Sequence of chain 1.A:
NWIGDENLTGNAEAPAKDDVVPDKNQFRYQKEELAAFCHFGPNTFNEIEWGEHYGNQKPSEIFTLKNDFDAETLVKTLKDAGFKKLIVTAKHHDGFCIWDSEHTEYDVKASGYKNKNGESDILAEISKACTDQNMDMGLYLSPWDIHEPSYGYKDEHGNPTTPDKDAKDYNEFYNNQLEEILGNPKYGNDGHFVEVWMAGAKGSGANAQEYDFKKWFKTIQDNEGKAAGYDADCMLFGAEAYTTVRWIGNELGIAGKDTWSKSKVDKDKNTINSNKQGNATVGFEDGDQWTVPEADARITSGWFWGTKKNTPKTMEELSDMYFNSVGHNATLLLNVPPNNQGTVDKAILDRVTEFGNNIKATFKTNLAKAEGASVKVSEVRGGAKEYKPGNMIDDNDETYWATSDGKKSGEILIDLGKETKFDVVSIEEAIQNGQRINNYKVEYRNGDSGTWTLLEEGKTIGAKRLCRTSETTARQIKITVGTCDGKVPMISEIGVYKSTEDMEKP

A small-molecule ligand and the protein it binds are described below.
Small molecule (SMILES): C[C@@H]1O[C@H](O)[C@@H](O)[C@H](O)[C@@H]1O

Binding-site contacts:
Ligand atom C6 contacts residue FUC1 of chain 1.D at 0.1 Å.
Ligand atom C6 contacts residue TRP203 of chain 1.A at 3.8 Å (hydrophobic).
Ligand atom C4 contacts residue HIS45 of chain 1.A at 3.4 Å.
Ligand atom O3 contacts residue HIS99 of chain 1.A at 4.0 Å.
Ligand atom C4 contacts residue HIS98 of chain 1.A at 3.8 Å.
Ligand atom O4 contacts residue TYR146 of chain 1.A at 2.8 Å (h-bond).
Ligand atom C5 contacts residue TRP309 of chain 1.A at 3.7 Å (hydrophobic).
Ligand atom O4 contacts residue HIS45 of chain 1.A at 2.6 Å (h-bond).
Ligand atom O4 contacts residue HIS98 of chain 1.A at 2.9 Å (h-bond).
Ligand atom C3 contacts residue FUC1 of chain 1.D at 0.1 Å.
Ligand atom C2 contacts residue FUC1 of chain 1.D at 0.1 Å.
Ligand atom C3 contacts residue HIS98 of chain 1.A at 3.8 Å.
Ligand atom O2 contacts residue FUC1 of chain 1.D at 0.2 Å (h-bond).
Ligand atom C3 contacts residue TRP309 of chain 1.A at 3.9 Å (hydrophobic).
Ligand atom O1 contacts residue ALA207 of chain 1.A at 3.3 Å.
Ligand atom C2 contacts residue HIS99 of chain 1.A at 3.4 Å.
Ligand atom C4 contacts residue TRP309 of chain 1.A at 3.6 Å (hydrophobic).
Ligand atom O3 contacts residue FUC1 of chain 1.D at 0.2 Å (h-bond).
Ligand atom C6 contacts residue PHE43 of chain 1.A at 3.5 Å (hydrophobic).
Ligand atom O5 contacts residue TYR146 of chain 1.A at 3.9 Å.
Ligand atom C4 contacts residue TYR146 of chain 1.A at 3.9 Å (hydrophobic).
Ligand atom C2 contacts residue TYR146 of chain 1.A at 3.6 Å (hydrophobic).
Ligand atom C6 contacts residue TRP309 of chain 1.A at 3.9 Å (hydrophobic).
Ligand atom C4 contacts residue FUC1 of chain 1.D at 0.1 Å.
Ligand atom O2 contacts residue HIS99 of chain 1.A at 2.7 Å (h-bond).
Ligand atom C3 contacts residue TRP56 of chain 1.A at 4.0 Å (hydrophobic).
Ligand atom C2 contacts residue TRP56 of chain 1.A at 4.0 Å (hydrophobic).
Ligand atom O5 contacts residue TRP203 of chain 1.A at 3.6 Å.
Ligand atom O3 contacts residue HIS98 of chain 1.A at 2.9 Å (h-bond).
Ligand atom C1 contacts residue FUC1 of chain 1.D at 0.2 Å.
Ligand atom O2 contacts residue TRP56 of chain 1.A at 3.0 Å (h-bond).
Ligand atom O3 contacts residue TRP56 of chain 1.A at 3.1 Å (h-bond).
Ligand atom C5 contacts residue FUC1 of chain 1.D at 0.2 Å.
Ligand atom C6 contacts residue HIS45 of chain 1.A at 3.6 Å.
Ligand atom O5 contacts residue FUC1 of chain 1.D at 0.4 Å (h-bond).
Ligand atom C6 contacts residue ASP302 of chain 1.A at 3.8 Å.
Ligand atom O2 contacts residue ALA207 of chain 1.A at 3.3 Å.
Ligand atom O4 contacts residue FUC1 of chain 1.D at 0.1 Å (h-bond).
Ligand atom O1 contacts residue ALA205 of chain 1.A at 3.2 Å.
Ligand atom O1 contacts residue FUC1 of chain 1.D at 1.4 Å.